This protein binds this small molecule.
Small molecule (SMILES): CC(=O)N[C@@H]1[C@@H](O)[C@H](O)[C@@H](CO)O[C@H]1O

Sequence of chain 2.A:
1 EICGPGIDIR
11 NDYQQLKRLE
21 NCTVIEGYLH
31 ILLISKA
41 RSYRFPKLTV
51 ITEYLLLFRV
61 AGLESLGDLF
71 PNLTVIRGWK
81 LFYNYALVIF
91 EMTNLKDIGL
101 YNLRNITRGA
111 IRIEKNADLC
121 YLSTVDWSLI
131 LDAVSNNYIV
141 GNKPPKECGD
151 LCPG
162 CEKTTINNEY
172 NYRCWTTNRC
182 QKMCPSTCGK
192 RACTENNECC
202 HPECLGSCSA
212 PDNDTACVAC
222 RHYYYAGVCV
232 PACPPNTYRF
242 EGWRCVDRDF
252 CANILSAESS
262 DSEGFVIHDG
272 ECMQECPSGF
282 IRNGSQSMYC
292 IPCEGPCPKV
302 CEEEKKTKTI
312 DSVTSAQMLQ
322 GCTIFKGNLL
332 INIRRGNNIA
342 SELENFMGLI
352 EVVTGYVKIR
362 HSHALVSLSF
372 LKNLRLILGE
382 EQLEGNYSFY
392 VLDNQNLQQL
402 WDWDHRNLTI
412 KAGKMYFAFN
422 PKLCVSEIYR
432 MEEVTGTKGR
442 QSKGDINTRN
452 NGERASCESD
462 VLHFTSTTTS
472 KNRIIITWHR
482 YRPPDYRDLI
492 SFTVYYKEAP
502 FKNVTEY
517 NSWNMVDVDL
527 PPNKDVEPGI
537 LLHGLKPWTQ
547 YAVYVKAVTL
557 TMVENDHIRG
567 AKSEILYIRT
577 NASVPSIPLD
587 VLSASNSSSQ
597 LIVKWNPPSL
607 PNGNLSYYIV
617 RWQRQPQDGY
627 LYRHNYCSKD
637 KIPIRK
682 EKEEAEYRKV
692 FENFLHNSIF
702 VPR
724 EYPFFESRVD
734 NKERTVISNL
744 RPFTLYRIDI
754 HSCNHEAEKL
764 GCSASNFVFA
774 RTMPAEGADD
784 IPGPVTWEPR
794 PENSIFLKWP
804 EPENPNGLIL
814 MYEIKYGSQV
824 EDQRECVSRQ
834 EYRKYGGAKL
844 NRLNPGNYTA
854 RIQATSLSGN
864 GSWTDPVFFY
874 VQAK

Binding-site contacts:
Ligand atom C3 contacts residue ASN610 of chain 2.A at 3.8 Å.
Ligand atom O5 contacts residue ASN610 of chain 2.A at 2.4 Å (h-bond).
Ligand atom N2 contacts residue ASN610 of chain 2.A at 2.9 Å (h-bond).
Ligand atom C1 contacts residue ASN610 of chain 2.A at 1.4 Å.
Ligand atom C8 contacts residue TRP544 of chain 2.A at 4.0 Å (hydrophobic).
Ligand atom C4 contacts residue ASN610 of chain 2.A at 4.2 Å.
Ligand atom N2 contacts residue TRP544 of chain 2.A at 4.2 Å.
Ligand atom C8 contacts residue HIS758 of chain 2.A at 3.9 Å.
Ligand atom C2 contacts residue ASN610 of chain 2.A at 2.4 Å.
Ligand atom C7 contacts residue ASN610 of chain 2.A at 3.6 Å.
Ligand atom C5 contacts residue ASN610 of chain 2.A at 3.7 Å.
Ligand atom O7 contacts residue ASN610 of chain 2.A at 3.8 Å.